The protein below binds the small molecule below.
Small molecule (SMILES): Nc1nc2c(CCc3ccccc3)c3nc[nH]c3cc2c(=O)[nH]1

Binding-site contacts:
Ligand atom C6 contacts residue TYR108 of chain 1.A at 3.5 Å (hydrophobic).
Ligand atom N11 contacts residue LEU233 of chain 1.A at 2.8 Å (h-bond).
Ligand atom N10 contacts residue ASP104 of chain 1.A at 2.8 Å (salt-bridge).
Ligand atom O22 contacts residue CYS160 of chain 1.A at 3.5 Å (h-bond).
Ligand atom C4 contacts residue TYR108 of chain 1.A at 3.6 Å (hydrophobic).
Ligand atom O22 contacts residue GLN205 of chain 1.A at 3.0 Å (h-bond).
Ligand atom C15 contacts residue ASP104 of chain 1.A at 3.4 Å.
Ligand atom C12 contacts residue TYR108 of chain 1.A at 3.6 Å (hydrophobic).
Ligand atom C9 contacts residue TYR108 of chain 1.A at 3.6 Å (hydrophobic).
Ligand atom C9 contacts residue ASP158 of chain 1.A at 3.5 Å.
Ligand atom C17 contacts residue ASP104 of chain 1.A at 3.7 Å.
Ligand atom C12 contacts residue GLY263 of chain 1.A at 3.3 Å.
Ligand atom C7 contacts residue ASP158 of chain 1.A at 3.6 Å.
Ligand atom C9 contacts residue MET262 of chain 1.A at 3.6 Å (hydrophobic).
Ligand atom N8 contacts residue ASP158 of chain 1.A at 2.7 Å (salt-bridge).
Ligand atom N13 contacts residue GLY263 of chain 1.A at 3.5 Å.
Ligand atom N23 contacts residue SER105 of chain 1.A at 3.7 Å.
Ligand atom N23 contacts residue ILE203 of chain 1.A at 3.6 Å.
Ligand atom N8 contacts residue MET262 of chain 1.A at 3.7 Å.
Ligand atom O22 contacts residue GLY231 of chain 1.A at 3.2 Å.
Ligand atom C14 contacts residue ASP104 of chain 1.A at 3.2 Å.
Ligand atom C14 contacts residue TYR108 of chain 1.A at 3.6 Å (hydrophobic).
Ligand atom N23 contacts residue ASP104 of chain 1.A at 2.8 Å (salt-bridge).
Ligand atom C1 contacts residue LEU233 of chain 1.A at 3.6 Å (hydrophobic).
Ligand atom N13 contacts residue TYR108 of chain 1.A at 3.4 Å (h-bond).
Ligand atom C1 contacts residue TYR108 of chain 1.A at 3.5 Å (hydrophobic).
Ligand atom N23 contacts residue ASP158 of chain 1.A at 2.8 Å (salt-bridge).
Ligand atom C3 contacts residue TYR108 of chain 1.A at 3.7 Å (hydrophobic).
Ligand atom C21 contacts residue TYR260 of chain 1.A at 3.3 Å (hydrophobic).
Ligand atom C20 contacts residue ASP104 of chain 1.A at 3.6 Å.
Ligand atom C16 contacts residue ASP104 of chain 1.A at 3.4 Å.
Ligand atom C9 contacts residue ASP104 of chain 1.A at 3.5 Å.
Ligand atom N11 contacts residue ALA234 of chain 1.A at 3.5 Å (h-bond).
Ligand atom C5 contacts residue TYR108 of chain 1.A at 3.7 Å (hydrophobic).
Ligand atom N11 contacts residue MET262 of chain 1.A at 3.5 Å (h-bond).
Ligand atom N10 contacts residue MET262 of chain 1.A at 3.4 Å.
Ligand atom O22 contacts residue ASP158 of chain 1.A at 3.5 Å (salt-bridge).
Ligand atom N10 contacts residue TYR108 of chain 1.A at 3.5 Å.
Ligand atom O22 contacts residue GLY232 of chain 1.A at 2.7 Å (h-bond).
Ligand atom C21 contacts residue ASP104 of chain 1.A at 3.6 Å.

Sequence of chain 1.A:
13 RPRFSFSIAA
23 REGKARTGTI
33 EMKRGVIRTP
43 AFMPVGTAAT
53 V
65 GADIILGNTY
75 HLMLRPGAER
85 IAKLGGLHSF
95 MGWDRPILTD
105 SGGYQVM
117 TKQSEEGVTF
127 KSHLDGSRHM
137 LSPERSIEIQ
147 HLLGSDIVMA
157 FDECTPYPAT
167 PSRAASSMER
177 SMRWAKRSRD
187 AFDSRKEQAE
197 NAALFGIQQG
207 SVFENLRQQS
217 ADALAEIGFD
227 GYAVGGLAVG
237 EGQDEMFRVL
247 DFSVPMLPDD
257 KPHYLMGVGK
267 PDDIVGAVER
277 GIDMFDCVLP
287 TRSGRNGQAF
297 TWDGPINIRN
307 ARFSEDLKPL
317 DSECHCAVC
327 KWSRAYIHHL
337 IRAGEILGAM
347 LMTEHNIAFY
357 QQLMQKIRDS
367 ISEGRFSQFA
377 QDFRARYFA